Sequence of chain 1.C:
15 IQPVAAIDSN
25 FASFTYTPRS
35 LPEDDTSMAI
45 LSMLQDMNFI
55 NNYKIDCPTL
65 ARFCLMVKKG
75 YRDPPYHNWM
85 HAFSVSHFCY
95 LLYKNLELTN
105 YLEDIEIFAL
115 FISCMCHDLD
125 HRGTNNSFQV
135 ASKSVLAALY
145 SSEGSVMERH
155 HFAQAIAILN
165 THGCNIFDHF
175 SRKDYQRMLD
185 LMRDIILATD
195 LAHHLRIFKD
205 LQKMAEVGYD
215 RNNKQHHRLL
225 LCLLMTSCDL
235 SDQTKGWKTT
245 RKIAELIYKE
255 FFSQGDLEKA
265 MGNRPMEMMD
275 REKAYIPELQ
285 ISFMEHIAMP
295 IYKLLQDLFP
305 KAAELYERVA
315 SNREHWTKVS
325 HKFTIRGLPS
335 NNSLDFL

Binding-site contacts:
Ligand atom C2 contacts residue MET270 of chain 1.C at 4.0 Å (hydrophobic).
Ligand atom N24 contacts residue TYR80 of chain 1.C at 3.8 Å.
Ligand atom N21 contacts residue PHE287 of chain 1.C at 3.5 Å.
Ligand atom C34 contacts residue ILE251 of chain 1.C at 3.8 Å (hydrophobic).
Ligand atom C3 contacts residue LEU199 of chain 1.C at 3.7 Å (hydrophobic).
Ligand atom C20 contacts residue PHE287 of chain 1.C at 3.4 Å (hydrophobic).
Ligand atom C19 contacts residue ILE251 of chain 1.C at 3.9 Å (hydrophobic).
Ligand atom N10 contacts residue ILE291 of chain 1.C at 3.9 Å.
Ligand atom C34 contacts residue PHE287 of chain 1.C at 3.8 Å (hydrophobic).
Ligand atom C17 contacts residue MET272 of chain 1.C at 3.9 Å (hydrophobic).
Ligand atom N23 contacts residue TYR80 of chain 1.C at 3.9 Å.
Ligand atom C20 contacts residue ILE251 of chain 1.C at 3.8 Å (hydrophobic).
Ligand atom C28 contacts residue ASP233 of chain 1.C at 3.8 Å.
Ligand atom C13 contacts residue PHE287 of chain 1.C at 3.3 Å (hydrophobic).
Ligand atom C29 contacts residue LEU195 of chain 1.C at 4.0 Å (hydrophobic).
Ligand atom C17 contacts residue PHE255 of chain 1.C at 4.0 Å (hydrophobic).
Ligand atom C15 contacts residue PHE287 of chain 1.C at 3.6 Å (hydrophobic).
Ligand atom C12 contacts residue PHE287 of chain 1.C at 3.4 Å (hydrophobic).
Ligand atom N23 contacts residue PHE287 of chain 1.C at 3.9 Å.
Ligand atom C28 contacts residue LEU195 of chain 1.C at 3.7 Å (hydrophobic).
Ligand atom C17 contacts residue PHE287 of chain 1.C at 3.7 Å (hydrophobic).
Ligand atom CL3 contacts residue PHE255 of chain 1.C at 3.4 Å.
Ligand atom C11 contacts residue ILE291 of chain 1.C at 3.8 Å (hydrophobic).
Ligand atom C34 contacts residue GLN284 of chain 1.C at 3.9 Å.
Ligand atom C1 contacts residue MET272 of chain 1.C at 3.9 Å (hydrophobic).
Ligand atom C8 contacts residue LEU199 of chain 1.C at 3.6 Å (hydrophobic).
Ligand atom O33 contacts residue LEU195 of chain 1.C at 3.9 Å.
Ligand atom N23 contacts residue ILE251 of chain 1.C at 3.8 Å.
Ligand atom C25 contacts residue PHE287 of chain 1.C at 4.0 Å (hydrophobic).
Ligand atom C16 contacts residue PHE287 of chain 1.C at 3.9 Å (hydrophobic).
Ligand atom N18 contacts residue PHE287 of chain 1.C at 3.4 Å.
Ligand atom CL3 contacts residue ILE251 of chain 1.C at 3.7 Å.
Ligand atom C19 contacts residue PHE287 of chain 1.C at 3.4 Å (hydrophobic).
Ligand atom C14 contacts residue PHE287 of chain 1.C at 3.3 Å (hydrophobic).
Ligand atom C1 contacts residue MET270 of chain 1.C at 4.0 Å (hydrophobic).
Ligand atom C27 contacts residue LEU195 of chain 1.C at 3.9 Å (hydrophobic).
Ligand atom C34 contacts residue GLN237 of chain 1.C at 3.7 Å.
Ligand atom C4 contacts residue LEU195 of chain 1.C at 4.0 Å (hydrophobic).
Ligand atom C4 contacts residue ILE291 of chain 1.C at 3.9 Å (hydrophobic).
Ligand atom C27 contacts residue LEU234 of chain 1.C at 3.4 Å (hydrophobic).

A protein and the small-molecule ligand that binds it are described below.
Small molecule (SMILES): Cc1nc2ccc(C(=O)NC34CC5CC(CC(C5)C3)C4)cc2n2c(-c3ccccc3Cl)nnc12